Sequence of chain 1.A:
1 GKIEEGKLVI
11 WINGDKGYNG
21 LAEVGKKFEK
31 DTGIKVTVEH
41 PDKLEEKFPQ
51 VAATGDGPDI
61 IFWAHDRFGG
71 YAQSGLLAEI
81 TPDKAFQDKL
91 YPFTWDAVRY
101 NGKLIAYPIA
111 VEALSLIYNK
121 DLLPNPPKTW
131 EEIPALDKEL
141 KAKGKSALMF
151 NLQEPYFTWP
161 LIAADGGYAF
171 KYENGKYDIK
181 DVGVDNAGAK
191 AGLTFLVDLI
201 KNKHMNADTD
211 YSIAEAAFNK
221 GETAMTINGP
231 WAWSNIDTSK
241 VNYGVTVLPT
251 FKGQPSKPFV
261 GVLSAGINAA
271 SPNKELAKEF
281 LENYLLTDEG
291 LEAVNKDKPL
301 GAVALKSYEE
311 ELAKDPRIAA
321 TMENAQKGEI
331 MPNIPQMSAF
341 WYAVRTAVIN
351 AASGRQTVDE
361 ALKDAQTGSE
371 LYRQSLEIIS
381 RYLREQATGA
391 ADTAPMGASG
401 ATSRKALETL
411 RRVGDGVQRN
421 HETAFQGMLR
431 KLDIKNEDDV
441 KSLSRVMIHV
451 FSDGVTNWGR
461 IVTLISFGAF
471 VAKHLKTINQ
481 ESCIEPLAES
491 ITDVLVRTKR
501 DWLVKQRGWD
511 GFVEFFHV

The protein below binds the small molecule below.
Small molecule (SMILES): CCOc1cccc2c1OCC(=O)NC1CCC(CC1)CC(=O)N[C@@H](c1ccccc1)C(=O)N[C@H](Cc1ccccc1)C(=O)N[C@H](C(=O)NC)Cc1ccc(cc1)NC2

Binding-site contacts:
Ligand atom C21 contacts residue VAL413 of chain 1.A at 3.8 Å (hydrophobic).
Ligand atom O6 contacts residue ASN457 of chain 1.A at 2.9 Å (h-bond).
Ligand atom C9 contacts residue ASN457 of chain 1.A at 3.6 Å.
Ligand atom C14 contacts residue GLY459 of chain 1.A at 3.8 Å.
Ligand atom O1 contacts residue THR463 of chain 1.A at 3.3 Å (h-bond).
Ligand atom C21 contacts residue VAL417 of chain 1.A at 3.8 Å (hydrophobic).
Ligand atom O1 contacts residue ARG460 of chain 1.A at 3.4 Å (salt-bridge).
Ligand atom N1 contacts residue THR463 of chain 1.A at 3.0 Å (h-bond).
Ligand atom C31 contacts residue MET447 of chain 1.A at 3.8 Å (hydrophobic).
Ligand atom C3 contacts residue HIS421 of chain 1.A at 3.8 Å.
Ligand atom C6 contacts residue THR463 of chain 1.A at 3.8 Å.
Ligand atom N3 contacts residue ARG460 of chain 1.A at 3.7 Å.
Ligand atom C30 contacts residue MET447 of chain 1.A at 3.6 Å (hydrophobic).
Ligand atom C29 contacts residue ALA424 of chain 1.A at 3.7 Å (hydrophobic).
Ligand atom N3 contacts residue THR463 of chain 1.A at 3.7 Å.
Ligand atom C26 contacts residue THR463 of chain 1.A at 3.6 Å.
Ligand atom C4 contacts residue HIS421 of chain 1.A at 3.8 Å.
Ligand atom O6 contacts residue ARG460 of chain 1.A at 3.5 Å (salt-bridge).
Ligand atom C34 contacts residue VAL450 of chain 1.A at 3.8 Å (hydrophobic).
Ligand atom O2 contacts residue HIS421 of chain 1.A at 2.9 Å (h-bond).
Ligand atom C5 contacts residue THR463 of chain 1.A at 3.8 Å.
Ligand atom C5 contacts residue HIS421 of chain 1.A at 3.5 Å.
Ligand atom C14 contacts residue PHE515 of chain 1.A at 3.8 Å (hydrophobic).
Ligand atom C22 contacts residue GLY459 of chain 1.A at 3.4 Å.
Ligand atom C26 contacts residue VAL450 of chain 1.A at 3.7 Å (hydrophobic).
Ligand atom C16 contacts residue ASN457 of chain 1.A at 3.2 Å.
Ligand atom C37 contacts residue ARG460 of chain 1.A at 3.7 Å.
Ligand atom O1 contacts residue GLY459 of chain 1.A at 3.1 Å.
Ligand atom C33 contacts residue VAL450 of chain 1.A at 3.7 Å (hydrophobic).
Ligand atom C25 contacts residue VAL450 of chain 1.A at 3.4 Å (hydrophobic).
Ligand atom C16 contacts residue GLY459 of chain 1.A at 3.8 Å.
Ligand atom C22 contacts residue THR463 of chain 1.A at 3.8 Å.
Ligand atom O3 contacts residue THR463 of chain 1.A at 3.8 Å.
Ligand atom C20 contacts residue VAL413 of chain 1.A at 3.7 Å (hydrophobic).
Ligand atom C6 contacts residue HIS421 of chain 1.A at 3.7 Å.
Ligand atom C45 contacts residue ASN457 of chain 1.A at 3.8 Å.
Ligand atom C11 contacts residue ASN457 of chain 1.A at 3.8 Å.
Ligand atom C15 contacts residue GLY459 of chain 1.A at 3.5 Å.
Ligand atom C15 contacts residue PHE515 of chain 1.A at 3.8 Å (hydrophobic).
Ligand atom C36 contacts residue ARG460 of chain 1.A at 3.6 Å.